Binding-site contacts:
Ligand atom N2 contacts residue ARG205 of chain 1.A at 3.1 Å.
Ligand atom C3 contacts residue PHE143 of chain 1.A at 3.8 Å (hydrophobic).
Ligand atom C contacts residue TRP198 of chain 1.A at 3.4 Å (hydrophobic).
Ligand atom N3 contacts residue SER203 of chain 1.A at 2.6 Å (h-bond).
Ligand atom C5 contacts residue PHE143 of chain 1.A at 3.6 Å (hydrophobic).
Ligand atom C2 contacts residue PHE107 of chain 1.A at 4.1 Å (hydrophobic).
Ligand atom C4 contacts residue PHE107 of chain 1.A at 4.0 Å (hydrophobic).
Ligand atom C6 contacts residue PHE143 of chain 1.A at 3.9 Å (hydrophobic).
Ligand atom C contacts residue ILE199 of chain 1.A at 3.9 Å (hydrophobic).
Ligand atom C4 contacts residue GLY111 of chain 1.A at 4.0 Å.
Ligand atom C8 contacts residue PHE143 of chain 1.A at 4.2 Å (hydrophobic).
Ligand atom C1 contacts residue GLY111 of chain 1.A at 3.5 Å.
Ligand atom C9 contacts residue ARG205 of chain 1.A at 3.9 Å.
Ligand atom C9 contacts residue GLY111 of chain 1.A at 4.1 Å.
Ligand atom C contacts residue ALA113 of chain 1.A at 4.0 Å (hydrophobic).
Ligand atom C12 contacts residue PHE143 of chain 1.A at 3.6 Å (hydrophobic).
Ligand atom C2 contacts residue GLY111 of chain 1.A at 3.7 Å.
Ligand atom C10 contacts residue GLY111 of chain 1.A at 3.3 Å.
Ligand atom N3 contacts residue ARG205 of chain 1.A at 3.5 Å.
Ligand atom C4 contacts residue PHE143 of chain 1.A at 3.6 Å (hydrophobic).
Ligand atom C7 contacts residue PHE143 of chain 1.A at 4.1 Å (hydrophobic).
Ligand atom O contacts residue ILE199 of chain 1.A at 3.7 Å.
Ligand atom C6 contacts residue GLY111 of chain 1.A at 4.0 Å.
Ligand atom C3 contacts residue GLY111 of chain 1.A at 3.6 Å.
Ligand atom C7 contacts residue GLY111 of chain 1.A at 4.2 Å.
Ligand atom C4 contacts residue ILE144 of chain 1.A at 4.2 Å (hydrophobic).
Ligand atom N contacts residue GLY111 of chain 1.A at 2.7 Å (h-bond).
Ligand atom O contacts residue TYR200 of chain 1.A at 2.8 Å (h-bond).
Ligand atom C11 contacts residue SER203 of chain 1.A at 3.5 Å.
Ligand atom C8 contacts residue GLY111 of chain 1.A at 4.0 Å.
Ligand atom N2 contacts residue SER203 of chain 1.A at 3.6 Å (h-bond).
Ligand atom C5 contacts residue GLY111 of chain 1.A at 4.0 Å.
Ligand atom C6 contacts residue CYS140 of chain 1.A at 3.9 Å (hydrophobic).
Ligand atom C1 contacts residue ALA113 of chain 1.A at 3.9 Å (hydrophobic).
Ligand atom C1 contacts residue TYR200 of chain 1.A at 3.7 Å (hydrophobic).
Ligand atom C10 contacts residue ARG205 of chain 1.A at 3.9 Å.
Ligand atom N contacts residue ALA113 of chain 1.A at 3.8 Å.
Ligand atom C12 contacts residue SER203 of chain 1.A at 3.7 Å.
Ligand atom C contacts residue GLY111 of chain 1.A at 3.3 Å.
Ligand atom C5 contacts residue ILE144 of chain 1.A at 3.9 Å (hydrophobic).

The protein below binds the small molecule below.
Small molecule (SMILES): CC(=O)NCc1ccccc1-n1c(C)nnc1C

Sequence of chain 1.A:
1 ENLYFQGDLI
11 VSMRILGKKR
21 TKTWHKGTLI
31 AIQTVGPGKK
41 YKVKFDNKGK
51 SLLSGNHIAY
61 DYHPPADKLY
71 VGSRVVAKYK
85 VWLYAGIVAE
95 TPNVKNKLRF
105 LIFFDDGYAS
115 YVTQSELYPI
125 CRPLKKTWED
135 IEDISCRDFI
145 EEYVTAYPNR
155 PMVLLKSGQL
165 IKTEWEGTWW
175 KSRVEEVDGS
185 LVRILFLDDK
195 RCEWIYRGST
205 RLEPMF